Sequence of chain 1.A:
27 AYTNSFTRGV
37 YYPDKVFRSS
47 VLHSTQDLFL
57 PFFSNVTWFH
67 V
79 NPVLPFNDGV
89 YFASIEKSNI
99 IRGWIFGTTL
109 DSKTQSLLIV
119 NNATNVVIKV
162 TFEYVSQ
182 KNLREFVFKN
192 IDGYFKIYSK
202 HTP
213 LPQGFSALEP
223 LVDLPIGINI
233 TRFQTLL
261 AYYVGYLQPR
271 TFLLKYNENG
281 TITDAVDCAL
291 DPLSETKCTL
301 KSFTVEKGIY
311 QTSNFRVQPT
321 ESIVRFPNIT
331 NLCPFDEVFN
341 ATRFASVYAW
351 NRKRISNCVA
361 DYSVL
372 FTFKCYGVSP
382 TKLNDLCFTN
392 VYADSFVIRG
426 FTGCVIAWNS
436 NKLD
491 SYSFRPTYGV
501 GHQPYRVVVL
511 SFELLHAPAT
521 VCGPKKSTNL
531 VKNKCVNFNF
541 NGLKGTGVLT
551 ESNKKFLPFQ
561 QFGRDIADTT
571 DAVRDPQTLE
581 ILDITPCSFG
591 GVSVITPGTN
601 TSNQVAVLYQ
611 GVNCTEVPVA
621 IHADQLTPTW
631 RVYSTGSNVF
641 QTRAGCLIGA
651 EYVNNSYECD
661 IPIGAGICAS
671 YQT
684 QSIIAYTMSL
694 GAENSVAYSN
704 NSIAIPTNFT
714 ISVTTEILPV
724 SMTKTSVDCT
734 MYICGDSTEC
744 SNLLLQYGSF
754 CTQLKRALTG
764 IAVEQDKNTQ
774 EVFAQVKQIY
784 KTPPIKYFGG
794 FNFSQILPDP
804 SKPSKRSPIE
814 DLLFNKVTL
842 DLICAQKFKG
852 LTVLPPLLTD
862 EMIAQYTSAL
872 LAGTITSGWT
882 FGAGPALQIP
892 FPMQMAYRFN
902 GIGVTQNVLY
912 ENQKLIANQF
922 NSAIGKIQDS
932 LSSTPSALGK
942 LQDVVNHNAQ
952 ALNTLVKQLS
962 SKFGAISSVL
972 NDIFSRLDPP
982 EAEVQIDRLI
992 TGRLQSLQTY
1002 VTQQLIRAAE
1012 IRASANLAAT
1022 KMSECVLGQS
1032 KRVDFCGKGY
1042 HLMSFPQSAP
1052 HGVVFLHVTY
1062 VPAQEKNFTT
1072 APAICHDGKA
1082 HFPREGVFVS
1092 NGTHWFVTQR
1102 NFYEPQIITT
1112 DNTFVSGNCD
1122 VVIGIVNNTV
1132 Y

A protein and the small-molecule ligand that binds it are described below.
Small molecule (SMILES): CC(=O)N[C@@H]1[C@@H](O)[C@H](O)[C@@H](CO)O[C@H]1O

Binding-site contacts:
Ligand atom C5 contacts residue ASN279 of chain 1.A at 3.6 Å.
Ligand atom C3 contacts residue ASN279 of chain 1.A at 3.8 Å.
Ligand atom C2 contacts residue ASN279 of chain 1.A at 2.5 Å.
Ligand atom C4 contacts residue ASN279 of chain 1.A at 4.2 Å.
Ligand atom O7 contacts residue ASN277 of chain 1.A at 3.2 Å (h-bond).
Ligand atom O5 contacts residue ASN279 of chain 1.A at 2.3 Å (h-bond).
Ligand atom C8 contacts residue ASN277 of chain 1.A at 3.8 Å.
Ligand atom O7 contacts residue GLU278 of chain 1.A at 4.2 Å.
Ligand atom C1 contacts residue ASN279 of chain 1.A at 1.4 Å.
Ligand atom C8 contacts residue ASN279 of chain 1.A at 4.1 Å.
Ligand atom C7 contacts residue ASN279 of chain 1.A at 3.8 Å.
Ligand atom N2 contacts residue ASN279 of chain 1.A at 3.0 Å (h-bond).
Ligand atom N2 contacts residue ASN277 of chain 1.A at 3.8 Å.
Ligand atom C7 contacts residue ASN277 of chain 1.A at 3.3 Å.